Sequence of chain 1.J:
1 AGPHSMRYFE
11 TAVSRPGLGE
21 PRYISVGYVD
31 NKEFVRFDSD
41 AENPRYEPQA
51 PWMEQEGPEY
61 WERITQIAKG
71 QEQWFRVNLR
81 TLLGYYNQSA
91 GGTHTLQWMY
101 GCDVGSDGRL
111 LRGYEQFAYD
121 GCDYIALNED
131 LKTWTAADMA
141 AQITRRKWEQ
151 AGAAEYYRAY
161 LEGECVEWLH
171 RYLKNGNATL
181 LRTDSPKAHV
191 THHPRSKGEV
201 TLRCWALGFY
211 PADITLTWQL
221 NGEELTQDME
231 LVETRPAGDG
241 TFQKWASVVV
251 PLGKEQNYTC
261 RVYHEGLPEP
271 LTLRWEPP

Binding-site contacts:
Ligand atom NE2 contacts residue TRP74 of chain 1.J at 3.5 Å.
Ligand atom OXT contacts residue TYR85 of chain 1.J at 3.3 Å (h-bond).
Ligand atom CA contacts residue ASN78 of chain 1.J at 3.5 Å.
Ligand atom N contacts residue TYR172 of chain 1.J at 2.6 Å (h-bond).
Ligand atom CD contacts residue TYR8 of chain 1.J at 3.4 Å (hydrophobic).
Ligand atom OE1 contacts residue ASN78 of chain 1.J at 2.8 Å (h-bond).
Ligand atom OG contacts residue ARG63 of chain 1.J at 3.0 Å (salt-bridge).
Ligand atom CA contacts residue TYR100 of chain 1.J at 3.2 Å (hydrophobic).
Ligand atom O contacts residue TRP74 of chain 1.J at 2.8 Å (h-bond).
Ligand atom CB contacts residue TRP74 of chain 1.J at 3.4 Å (hydrophobic).
Ligand atom CG1 contacts residue TYR157 of chain 1.J at 3.1 Å (hydrophobic).
Ligand atom N contacts residue TYR8 of chain 1.J at 2.8 Å (h-bond).
Ligand atom O contacts residue TYR85 of chain 1.J at 2.6 Å (h-bond).
Ligand atom N contacts residue TYR8 of chain 1.J at 3.4 Å (h-bond).
Ligand atom C contacts residue TYR85 of chain 1.J at 3.3 Å (hydrophobic).
Ligand atom O contacts residue THR144 of chain 1.J at 3.1 Å (h-bond).
Ligand atom O contacts residue TYR157 of chain 1.J at 2.8 Å (h-bond).
Ligand atom CB contacts residue TRP148 of chain 1.J at 3.5 Å (hydrophobic).
Ligand atom O contacts residue TYR160 of chain 1.J at 3.2 Å (h-bond).
Ligand atom CE2 contacts residue TRP148 of chain 1.J at 3.5 Å (hydrophobic).
Ligand atom CA contacts residue TYR157 of chain 1.J at 3.5 Å (hydrophobic).
Ligand atom N contacts residue TYR100 of chain 1.J at 3.1 Å (h-bond).
Ligand atom OG contacts residue TYR160 of chain 1.J at 2.8 Å.
Ligand atom CD2 contacts residue ALA153 of chain 1.J at 3.4 Å (hydrophobic).
Ligand atom N contacts residue ASN78 of chain 1.J at 2.7 Å (h-bond).
Ligand atom O contacts residue TRP148 of chain 1.J at 2.7 Å (h-bond).
Ligand atom CB contacts residue ASN78 of chain 1.J at 3.2 Å.
Ligand atom CG1 contacts residue TRP74 of chain 1.J at 3.4 Å (hydrophobic).
Ligand atom C contacts residue TYR8 of chain 1.J at 3.4 Å (hydrophobic).
Ligand atom CB contacts residue TRP168 of chain 1.J at 3.3 Å (hydrophobic).
Ligand atom CA contacts residue TYR172 of chain 1.J at 3.4 Å (hydrophobic).
Ligand atom CA contacts residue TYR8 of chain 1.J at 3.2 Å (hydrophobic).
Ligand atom OG contacts residue TYR100 of chain 1.J at 3.4 Å.
Ligand atom CA contacts residue GLN71 of chain 1.J at 3.3 Å.
Ligand atom CD2 contacts residue THR144 of chain 1.J at 3.4 Å.
Ligand atom OXT contacts residue LYS147 of chain 1.J at 2.9 Å (salt-bridge).
Ligand atom CZ contacts residue PHE117 of chain 1.J at 3.5 Å (hydrophobic).
Ligand atom N contacts residue GLN71 of chain 1.J at 3.2 Å (h-bond).
Ligand atom OH contacts residue ILE67 of chain 1.J at 3.3 Å.
Ligand atom CB contacts residue TYR100 of chain 1.J at 3.2 Å (hydrophobic).

A protein and the small-molecule ligand that binds it are described below.
Small molecule (SMILES): CC(C)[C@H](NC(=O)[C@H](Cc1ccc(O)cc1)NC(=O)[C@H](CO)NC(=O)[C@@H]1CCCN1C(=O)[C@@H](N)CO)C(=O)N[C@@H](Cc1ccc(O)cc1)C(=O)N[C@@H](CC1=NC=NC1)C(=O)N[C@@H](CCC(N)=O)C(=O)N[C@@H](Cc1ccccc1)C(=O)O